Sequence of chain 1.A:
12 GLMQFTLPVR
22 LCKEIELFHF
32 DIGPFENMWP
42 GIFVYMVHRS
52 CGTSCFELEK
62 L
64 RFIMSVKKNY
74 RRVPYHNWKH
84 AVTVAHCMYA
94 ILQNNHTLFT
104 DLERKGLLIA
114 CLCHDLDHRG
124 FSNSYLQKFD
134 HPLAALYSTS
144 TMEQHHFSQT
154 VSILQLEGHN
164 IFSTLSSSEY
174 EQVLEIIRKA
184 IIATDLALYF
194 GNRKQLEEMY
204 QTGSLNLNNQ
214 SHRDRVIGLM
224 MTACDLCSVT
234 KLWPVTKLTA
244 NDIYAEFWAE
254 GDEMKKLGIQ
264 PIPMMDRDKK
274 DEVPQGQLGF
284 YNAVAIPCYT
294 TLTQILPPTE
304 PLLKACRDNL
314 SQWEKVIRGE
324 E

Binding-site contacts:
Ligand atom N25 contacts residue GLN280 of chain 1.A at 3.6 Å.
Ligand atom C10 contacts residue TYR247 of chain 1.A at 3.5 Å (hydrophobic).
Ligand atom C10 contacts residue MET267 of chain 1.A at 3.7 Å (hydrophobic).
Ligand atom C23 contacts residue ILE246 of chain 1.A at 3.6 Å (hydrophobic).
Ligand atom C11 contacts residue MET267 of chain 1.A at 3.7 Å (hydrophobic).
Ligand atom N1 contacts residue MET267 of chain 1.A at 3.6 Å.
Ligand atom N7 contacts residue GLY279 of chain 1.A at 3.8 Å.
Ligand atom C16 contacts residue PHE283 of chain 1.A at 3.6 Å (hydrophobic).
Ligand atom C26 contacts residue ILE246 of chain 1.A at 3.5 Å (hydrophobic).
Ligand atom C24 contacts residue SER231 of chain 1.A at 3.1 Å.
Ligand atom C12 contacts residue GLU275 of chain 1.A at 3.5 Å.
Ligand atom C6 contacts residue MET267 of chain 1.A at 3.6 Å (hydrophobic).
Ligand atom N18 contacts residue PHE283 of chain 1.A at 3.2 Å.
Ligand atom C11 contacts residue GLY279 of chain 1.A at 3.7 Å.
Ligand atom C13 contacts residue MET267 of chain 1.A at 3.7 Å (hydrophobic).
Ligand atom C14 contacts residue PHE283 of chain 1.A at 3.4 Å (hydrophobic).
Ligand atom C2 contacts residue TYR247 of chain 1.A at 3.2 Å (hydrophobic).
Ligand atom C27 contacts residue ILE246 of chain 1.A at 3.6 Å (hydrophobic).
Ligand atom C23 contacts residue SER231 of chain 1.A at 3.7 Å.
Ligand atom N8 contacts residue PHE283 of chain 1.A at 3.2 Å.
Ligand atom N25 contacts residue ILE246 of chain 1.A at 3.3 Å.
Ligand atom C27 contacts residue GLN280 of chain 1.A at 3.4 Å.
Ligand atom N17 contacts residue PHE283 of chain 1.A at 3.6 Å.
Ligand atom N7 contacts residue MET267 of chain 1.A at 3.7 Å.
Ligand atom C21 contacts residue PHE283 of chain 1.A at 3.5 Å (hydrophobic).
Ligand atom C23 contacts residue VAL232 of chain 1.A at 3.7 Å (hydrophobic).
Ligand atom N5 contacts residue MET267 of chain 1.A at 3.4 Å (h-bond).
Ligand atom N7 contacts residue TYR247 of chain 1.A at 2.8 Å (h-bond).
Ligand atom C15 contacts residue PHE283 of chain 1.A at 3.6 Å (hydrophobic).
Ligand atom C10 contacts residue GLU275 of chain 1.A at 3.8 Å.
Ligand atom C10 contacts residue VAL276 of chain 1.A at 3.8 Å (hydrophobic).
Ligand atom C3 contacts residue MET267 of chain 1.A at 3.8 Å (hydrophobic).
Ligand atom C6 contacts residue GLY279 of chain 1.A at 3.5 Å.
Ligand atom C24 contacts residue ILE246 of chain 1.A at 3.3 Å (hydrophobic).
Ligand atom O22 contacts residue GLN280 of chain 1.A at 2.9 Å (h-bond).
Ligand atom C4 contacts residue MET267 of chain 1.A at 3.5 Å (hydrophobic).
Ligand atom C2 contacts residue MET267 of chain 1.A at 3.8 Å (hydrophobic).
Ligand atom C26 contacts residue GLN280 of chain 1.A at 3.4 Å.
Ligand atom C24 contacts residue VAL232 of chain 1.A at 3.5 Å (hydrophobic).
Ligand atom C6 contacts residue TYR247 of chain 1.A at 3.8 Å (hydrophobic).

The protein below binds the small molecule below.
Small molecule (SMILES): Cn1cc(-c2ccncc2)c(C(=O)Nc2cc(-c3ccccn3)nn2C)n1